Binding-site contacts:
Ligand atom O7 contacts residue ASN316 of chain 1.E at 3.6 Å.
Ligand atom C1 contacts residue ASN316 of chain 1.E at 1.6 Å.
Ligand atom C2 contacts residue ASN316 of chain 1.E at 2.6 Å.
Ligand atom O5 contacts residue ASN316 of chain 1.E at 2.4 Å (h-bond).
Ligand atom C4 contacts residue ASN316 of chain 1.E at 4.3 Å.
Ligand atom C7 contacts residue ASN316 of chain 1.E at 3.3 Å.
Ligand atom N2 contacts residue ASN316 of chain 1.E at 3.0 Å (h-bond).
Ligand atom C5 contacts residue ASN316 of chain 1.E at 3.8 Å.
Ligand atom C8 contacts residue ASN316 of chain 1.E at 4.0 Å.
Ligand atom C3 contacts residue ASN316 of chain 1.E at 3.9 Å.

Sequence of chain 1.E:
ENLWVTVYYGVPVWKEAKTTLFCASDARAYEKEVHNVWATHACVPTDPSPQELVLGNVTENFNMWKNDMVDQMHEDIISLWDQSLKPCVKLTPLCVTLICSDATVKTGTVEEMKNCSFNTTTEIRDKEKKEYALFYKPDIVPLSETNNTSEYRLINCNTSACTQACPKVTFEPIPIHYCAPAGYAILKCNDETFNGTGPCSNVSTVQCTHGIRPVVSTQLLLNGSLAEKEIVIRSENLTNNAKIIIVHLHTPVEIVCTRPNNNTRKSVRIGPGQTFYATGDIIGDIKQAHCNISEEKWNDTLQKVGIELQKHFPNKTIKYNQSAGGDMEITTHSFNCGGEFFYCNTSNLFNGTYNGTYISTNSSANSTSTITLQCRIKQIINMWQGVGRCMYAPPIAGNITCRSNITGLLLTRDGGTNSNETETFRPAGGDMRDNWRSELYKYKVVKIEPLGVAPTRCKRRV

A protein and the small-molecule ligand that binds it are described below.
Small molecule (SMILES): CC(=O)N[C@@H]1[C@@H](O)[C@H](O)[C@@H](CO)O[C@H]1O